A small-molecule ligand and the protein it binds are described below.
Small molecule (SMILES): COc1cc(/C=C\C(=O)/C=C(O)/C=C/c2ccc(O)c(OC)c2)ccc1O

Sequence of chain 1.A:
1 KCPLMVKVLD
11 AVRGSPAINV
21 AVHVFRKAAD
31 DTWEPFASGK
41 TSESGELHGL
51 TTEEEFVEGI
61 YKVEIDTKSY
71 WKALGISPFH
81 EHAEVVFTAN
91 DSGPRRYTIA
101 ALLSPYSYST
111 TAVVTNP

Binding-site contacts:
Ligand atom C19 contacts residue LYS7 of chain 1.A at 4.0 Å.
Ligand atom C18 contacts residue LEU9 of chain 1.A at 4.3 Å (hydrophobic).
Ligand atom C3O contacts residue LEU102 of chain 1.A at 3.9 Å (hydrophobic).
Ligand atom C19 contacts residue SER44 of chain 1.A at 4.3 Å.
Ligand atom C24 contacts residue PRO16 of chain 1.A at 4.1 Å (hydrophobic).
Ligand atom C23 contacts residue SER44 of chain 1.A at 3.0 Å.
Ligand atom C18 contacts residue LYS7 of chain 1.A at 3.2 Å.
Ligand atom O4 contacts residue SER109 of chain 1.A at 3.5 Å (h-bond).
Ligand atom C22 contacts residue SER44 of chain 1.A at 4.3 Å.
Ligand atom C17 contacts residue LYS7 of chain 1.A at 3.8 Å.
Ligand atom C15 contacts residue LYS7 of chain 1.A at 3.7 Å.
Ligand atom C3O contacts residue THR110 of chain 1.A at 3.5 Å.
Ligand atom O3 contacts residue LEU102 of chain 1.A at 3.2 Å.
Ligand atom C9 contacts residue LEU9 of chain 1.A at 4.1 Å (hydrophobic).
Ligand atom C24 contacts residue LEU9 of chain 1.A at 4.1 Å (hydrophobic).
Ligand atom C2 contacts residue ALA100 of chain 1.A at 4.1 Å (hydrophobic).
Ligand atom O3 contacts residue THR111 of chain 1.A at 4.1 Å.
Ligand atom O3 contacts residue ALA101 of chain 1.A at 4.3 Å.
Ligand atom O4' contacts residue SER44 of chain 1.A at 4.4 Å.
Ligand atom C3 contacts residue SER109 of chain 1.A at 4.0 Å.
Ligand atom C3 contacts residue THR111 of chain 1.A at 4.3 Å.
Ligand atom O4' contacts residue GLU43 of chain 1.A at 4.5 Å.
Ligand atom C8 contacts residue LEU9 of chain 1.A at 3.7 Å (hydrophobic).
Ligand atom C23 contacts residue PRO16 of chain 1.A at 3.5 Å (hydrophobic).
Ligand atom C3O contacts residue THR111 of chain 1.A at 3.1 Å.
Ligand atom C22 contacts residue PRO16 of chain 1.A at 4.0 Å (hydrophobic).
Ligand atom C4 contacts residue LEU102 of chain 1.A at 4.2 Å (hydrophobic).
Ligand atom C10 contacts residue LEU9 of chain 1.A at 3.7 Å (hydrophobic).
Ligand atom C3O contacts residue SER109 of chain 1.A at 3.2 Å.
Ligand atom C24 contacts residue SER44 of chain 1.A at 3.1 Å.
Ligand atom C7 contacts residue LEU9 of chain 1.A at 4.5 Å (hydrophobic).
Ligand atom C3O contacts residue ALA101 of chain 1.A at 4.2 Å (hydrophobic).
Ligand atom C3O contacts residue ALA100 of chain 1.A at 3.4 Å (hydrophobic).
Ligand atom O16 contacts residue LYS7 of chain 1.A at 3.2 Å (salt-bridge).
Ligand atom O3 contacts residue SER109 of chain 1.A at 2.9 Å (h-bond).
Ligand atom C24 contacts residue LYS7 of chain 1.A at 3.9 Å.
Ligand atom O4' contacts residue PRO16 of chain 1.A at 3.8 Å.
Ligand atom C4 contacts residue SER109 of chain 1.A at 4.3 Å.
Ligand atom C3 contacts residue LEU102 of chain 1.A at 3.9 Å (hydrophobic).
Ligand atom O4 contacts residue LEU102 of chain 1.A at 3.7 Å.